Binding-site contacts:
Ligand atom C2 contacts residue ARG159 of chain 1.A at 4.2 Å.
Ligand atom O6 contacts residue ASP163 of chain 1.A at 3.1 Å (salt-bridge).
Ligand atom C6 contacts residue ARG159 of chain 1.A at 4.0 Å.
Ligand atom C1 contacts residue ARG159 of chain 1.A at 3.6 Å.
Ligand atom O5 contacts residue ARG159 of chain 1.A at 3.0 Å (salt-bridge).
Ligand atom C5 contacts residue ARG159 of chain 1.A at 4.0 Å.
Ligand atom O4 contacts residue ASP163 of chain 1.A at 4.3 Å.
Ligand atom C6 contacts residue ASP163 of chain 1.A at 3.7 Å.
Ligand atom C4 contacts residue ASP163 of chain 1.A at 4.5 Å.
Ligand atom C4 contacts residue ARG159 of chain 1.A at 4.5 Å.
Ligand atom O6 contacts residue ARG159 of chain 1.A at 3.0 Å (salt-bridge).

A protein and the small-molecule ligand that binds it are described below.
Small molecule (SMILES): OC[C@H]1O[C@H](O[C@H]2O[C@H](CO)[C@@H](O)[C@H](O)[C@H]2O)[C@H](O)[C@@H](O)[C@@H]1O

Sequence of chain 1.A:
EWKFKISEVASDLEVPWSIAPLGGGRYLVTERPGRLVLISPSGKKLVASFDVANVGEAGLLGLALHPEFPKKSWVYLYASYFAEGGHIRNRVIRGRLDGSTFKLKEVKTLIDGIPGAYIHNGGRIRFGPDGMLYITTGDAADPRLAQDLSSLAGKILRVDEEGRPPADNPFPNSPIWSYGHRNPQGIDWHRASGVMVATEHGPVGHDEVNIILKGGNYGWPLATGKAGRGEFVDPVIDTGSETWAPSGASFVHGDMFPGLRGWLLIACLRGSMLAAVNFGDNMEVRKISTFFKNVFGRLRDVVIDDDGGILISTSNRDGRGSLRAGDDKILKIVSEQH